Sequence of chain 1.C:
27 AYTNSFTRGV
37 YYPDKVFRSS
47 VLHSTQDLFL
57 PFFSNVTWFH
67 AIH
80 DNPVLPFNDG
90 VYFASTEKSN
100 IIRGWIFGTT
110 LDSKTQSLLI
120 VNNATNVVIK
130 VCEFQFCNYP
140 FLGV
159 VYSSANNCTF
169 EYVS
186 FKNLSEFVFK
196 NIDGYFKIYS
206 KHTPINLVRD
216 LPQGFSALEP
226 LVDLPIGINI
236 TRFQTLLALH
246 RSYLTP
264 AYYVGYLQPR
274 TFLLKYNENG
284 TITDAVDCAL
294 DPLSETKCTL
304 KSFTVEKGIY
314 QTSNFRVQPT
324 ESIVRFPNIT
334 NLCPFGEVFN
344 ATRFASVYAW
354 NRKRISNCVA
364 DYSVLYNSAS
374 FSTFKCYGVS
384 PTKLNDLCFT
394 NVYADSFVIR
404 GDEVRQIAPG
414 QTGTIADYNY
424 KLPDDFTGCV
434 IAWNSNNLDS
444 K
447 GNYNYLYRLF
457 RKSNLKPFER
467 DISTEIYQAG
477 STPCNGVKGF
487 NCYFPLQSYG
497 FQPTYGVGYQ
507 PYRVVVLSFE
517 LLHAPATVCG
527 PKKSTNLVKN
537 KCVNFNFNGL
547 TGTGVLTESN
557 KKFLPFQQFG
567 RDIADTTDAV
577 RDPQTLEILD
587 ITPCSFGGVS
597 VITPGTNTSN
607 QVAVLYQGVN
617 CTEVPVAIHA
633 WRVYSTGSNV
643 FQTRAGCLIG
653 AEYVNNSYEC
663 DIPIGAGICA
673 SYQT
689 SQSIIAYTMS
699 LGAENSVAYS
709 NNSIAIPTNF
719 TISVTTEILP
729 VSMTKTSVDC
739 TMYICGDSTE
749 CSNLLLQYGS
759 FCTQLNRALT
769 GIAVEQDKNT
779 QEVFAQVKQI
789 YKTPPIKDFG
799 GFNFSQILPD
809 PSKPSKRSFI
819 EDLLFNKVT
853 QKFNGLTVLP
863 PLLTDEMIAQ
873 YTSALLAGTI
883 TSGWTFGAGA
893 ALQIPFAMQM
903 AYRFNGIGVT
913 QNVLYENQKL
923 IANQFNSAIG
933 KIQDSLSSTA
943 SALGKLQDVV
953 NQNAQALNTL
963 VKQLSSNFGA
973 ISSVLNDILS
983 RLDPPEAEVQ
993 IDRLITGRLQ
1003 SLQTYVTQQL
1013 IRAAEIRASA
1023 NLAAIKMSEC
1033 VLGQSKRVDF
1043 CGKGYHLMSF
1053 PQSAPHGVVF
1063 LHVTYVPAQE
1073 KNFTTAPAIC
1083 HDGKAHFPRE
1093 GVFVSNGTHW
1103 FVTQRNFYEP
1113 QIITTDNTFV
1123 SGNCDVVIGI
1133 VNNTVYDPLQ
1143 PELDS

This protein binds this small molecule.
Small molecule (SMILES): CC(=O)N[C@@H]1[C@@H](O)[C@H](O)[C@@H](CO)O[C@H]1O

Sequence of chain 1.B:
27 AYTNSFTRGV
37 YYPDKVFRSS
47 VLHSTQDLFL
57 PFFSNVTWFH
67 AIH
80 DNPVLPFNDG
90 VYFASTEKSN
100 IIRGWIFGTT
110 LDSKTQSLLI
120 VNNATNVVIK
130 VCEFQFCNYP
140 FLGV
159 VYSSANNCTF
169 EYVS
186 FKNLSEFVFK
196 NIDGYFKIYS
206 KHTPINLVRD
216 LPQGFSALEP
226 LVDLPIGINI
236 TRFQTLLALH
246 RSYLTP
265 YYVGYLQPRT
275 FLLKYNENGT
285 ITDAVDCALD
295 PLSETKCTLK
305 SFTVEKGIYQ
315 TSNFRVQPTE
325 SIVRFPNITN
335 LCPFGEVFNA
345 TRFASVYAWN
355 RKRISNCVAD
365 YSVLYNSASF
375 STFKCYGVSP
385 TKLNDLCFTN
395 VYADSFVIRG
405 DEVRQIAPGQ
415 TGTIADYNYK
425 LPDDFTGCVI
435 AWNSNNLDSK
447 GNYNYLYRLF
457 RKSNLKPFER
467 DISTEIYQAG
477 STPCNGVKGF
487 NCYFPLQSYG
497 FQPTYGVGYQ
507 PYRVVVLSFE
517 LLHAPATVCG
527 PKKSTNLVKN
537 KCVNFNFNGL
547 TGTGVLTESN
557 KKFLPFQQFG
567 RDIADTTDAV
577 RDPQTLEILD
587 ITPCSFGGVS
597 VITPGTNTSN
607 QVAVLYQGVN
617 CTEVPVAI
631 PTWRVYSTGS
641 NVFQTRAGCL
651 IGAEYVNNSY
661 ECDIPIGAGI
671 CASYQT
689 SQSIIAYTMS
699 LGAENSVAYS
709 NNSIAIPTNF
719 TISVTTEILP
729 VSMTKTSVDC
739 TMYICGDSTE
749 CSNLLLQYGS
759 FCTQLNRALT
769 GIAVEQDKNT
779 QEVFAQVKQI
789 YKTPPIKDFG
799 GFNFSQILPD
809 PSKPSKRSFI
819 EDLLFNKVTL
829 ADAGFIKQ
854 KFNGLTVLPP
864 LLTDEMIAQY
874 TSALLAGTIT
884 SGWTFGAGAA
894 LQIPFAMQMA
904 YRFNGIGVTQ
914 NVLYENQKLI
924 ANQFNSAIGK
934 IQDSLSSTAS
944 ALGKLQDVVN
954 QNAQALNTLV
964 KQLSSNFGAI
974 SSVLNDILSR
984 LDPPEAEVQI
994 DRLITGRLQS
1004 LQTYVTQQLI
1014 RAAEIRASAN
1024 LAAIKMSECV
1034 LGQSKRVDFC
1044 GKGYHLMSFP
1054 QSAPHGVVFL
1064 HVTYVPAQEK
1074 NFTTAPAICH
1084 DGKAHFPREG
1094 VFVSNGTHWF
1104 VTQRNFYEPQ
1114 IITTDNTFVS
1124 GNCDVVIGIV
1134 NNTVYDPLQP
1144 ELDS

Binding-site contacts:
Ligand atom C1 contacts residue ASN709 of chain 1.B at 1.4 Å.
Ligand atom O7 contacts residue ASN709 of chain 1.B at 3.0 Å (h-bond).
Ligand atom C3 contacts residue ASN709 of chain 1.B at 3.8 Å.
Ligand atom C8 contacts residue ASN709 of chain 1.B at 4.4 Å.
Ligand atom C1 contacts residue ASP796 of chain 1.C at 4.0 Å.
Ligand atom C4 contacts residue ASN709 of chain 1.B at 4.2 Å.
Ligand atom C2 contacts residue ASN709 of chain 1.B at 2.5 Å.
Ligand atom O5 contacts residue ASN709 of chain 1.B at 2.3 Å (h-bond).
Ligand atom O7 contacts residue ASP796 of chain 1.C at 4.2 Å.
Ligand atom N2 contacts residue ASN709 of chain 1.B at 2.9 Å (h-bond).
Ligand atom C8 contacts residue GLY1131 of chain 1.B at 3.6 Å.
Ligand atom O5 contacts residue ASP796 of chain 1.C at 3.9 Å.
Ligand atom C7 contacts residue ASN709 of chain 1.B at 3.2 Å.
Ligand atom C5 contacts residue ASN709 of chain 1.B at 3.6 Å.